The protein below binds the small molecule below.
Small molecule (SMILES): O=C1N=C(NCc2cccs2)S/C1=C/c1ccc2ncccc2c1

Sequence of chain 1.C:
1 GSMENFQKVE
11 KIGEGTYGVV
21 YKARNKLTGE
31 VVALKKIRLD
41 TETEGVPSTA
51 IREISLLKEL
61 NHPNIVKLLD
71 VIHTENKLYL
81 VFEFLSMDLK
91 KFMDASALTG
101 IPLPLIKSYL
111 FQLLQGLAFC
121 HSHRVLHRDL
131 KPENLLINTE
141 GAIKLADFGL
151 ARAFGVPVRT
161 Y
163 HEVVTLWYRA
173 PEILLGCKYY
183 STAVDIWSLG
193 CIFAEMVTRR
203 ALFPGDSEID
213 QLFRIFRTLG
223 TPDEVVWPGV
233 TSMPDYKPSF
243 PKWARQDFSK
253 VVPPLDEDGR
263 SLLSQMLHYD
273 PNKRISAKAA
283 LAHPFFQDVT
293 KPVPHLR

Binding-site contacts:
Ligand atom C18 contacts residue ASP147 of chain 1.C at 3.6 Å.
Ligand atom C23 contacts residue VAL20 of chain 1.C at 3.7 Å (hydrophobic).
Ligand atom C4 contacts residue LEU85 of chain 1.C at 3.8 Å (hydrophobic).
Ligand atom C23 contacts residue GLU14 of chain 1.C at 3.2 Å.
Ligand atom C7 contacts residue PHE84 of chain 1.C at 3.9 Å (hydrophobic).
Ligand atom C2 contacts residue LEU136 of chain 1.C at 3.8 Å (hydrophobic).
Ligand atom C18 contacts residue GLY15 of chain 1.C at 3.8 Å.
Ligand atom C6 contacts residue VAL66 of chain 1.C at 3.9 Å (hydrophobic).
Ligand atom C18 contacts residue ASN134 of chain 1.C at 3.1 Å.
Ligand atom C19 contacts residue GLU14 of chain 1.C at 3.9 Å.
Ligand atom C4 contacts residue PHE84 of chain 1.C at 3.9 Å (hydrophobic).
Ligand atom C6 contacts residue LEU136 of chain 1.C at 3.4 Å (hydrophobic).
Ligand atom C1 contacts residue LEU136 of chain 1.C at 3.5 Å (hydrophobic).
Ligand atom C9 contacts residue PHE84 of chain 1.C at 3.4 Å (hydrophobic).
Ligand atom C4 contacts residue LEU136 of chain 1.C at 3.7 Å (hydrophobic).
Ligand atom N3 contacts residue ASP147 of chain 1.C at 2.8 Å (salt-bridge).
Ligand atom C9 contacts residue LEU85 of chain 1.C at 2.8 Å (hydrophobic).
Ligand atom C22 contacts residue GLU14 of chain 1.C at 3.8 Å.
Ligand atom S1 contacts residue VAL20 of chain 1.C at 3.9 Å.
Ligand atom N1 contacts residue LEU85 of chain 1.C at 2.7 Å (h-bond).
Ligand atom C1 contacts residue ALA33 of chain 1.C at 3.9 Å (hydrophobic).
Ligand atom O1 contacts residue LEU136 of chain 1.C at 3.3 Å.
Ligand atom C5 contacts residue LEU85 of chain 1.C at 3.9 Å (hydrophobic).
Ligand atom C8 contacts residue LEU85 of chain 1.C at 3.9 Å (hydrophobic).
Ligand atom C6 contacts residue ALA33 of chain 1.C at 3.8 Å (hydrophobic).
Ligand atom C22 contacts residue VAL20 of chain 1.C at 3.9 Å (hydrophobic).
Ligand atom C23 contacts residue GLY15 of chain 1.C at 3.5 Å.
Ligand atom N3 contacts residue ASN134 of chain 1.C at 3.6 Å (h-bond).
Ligand atom N1 contacts residue PHE84 of chain 1.C at 3.5 Å.
Ligand atom C5 contacts residue LEU136 of chain 1.C at 3.5 Å (hydrophobic).
Ligand atom C3 contacts residue LEU136 of chain 1.C at 3.8 Å (hydrophobic).
Ligand atom C6 contacts residue PHE82 of chain 1.C at 3.9 Å (hydrophobic).
Ligand atom C6 contacts residue GLU83 of chain 1.C at 3.8 Å.
Ligand atom C15 contacts residue ASP147 of chain 1.C at 3.8 Å.
Ligand atom N3 contacts residue GLY15 of chain 1.C at 3.5 Å.
Ligand atom S1 contacts residue LYS35 of chain 1.C at 3.8 Å.
Ligand atom C8 contacts residue PHE84 of chain 1.C at 3.4 Å (hydrophobic).
Ligand atom S2 contacts residue GLU133 of chain 1.C at 3.5 Å (salt-bridge).
Ligand atom C5 contacts residue GLU83 of chain 1.C at 3.1 Å.
Ligand atom C22 contacts residue GLY13 of chain 1.C at 3.5 Å.